A protein and the small-molecule ligand that binds it are described below.
Small molecule (SMILES): O=S(=O)(O)CCCNC(CO)(CO)CO

Sequence of chain 1.A:
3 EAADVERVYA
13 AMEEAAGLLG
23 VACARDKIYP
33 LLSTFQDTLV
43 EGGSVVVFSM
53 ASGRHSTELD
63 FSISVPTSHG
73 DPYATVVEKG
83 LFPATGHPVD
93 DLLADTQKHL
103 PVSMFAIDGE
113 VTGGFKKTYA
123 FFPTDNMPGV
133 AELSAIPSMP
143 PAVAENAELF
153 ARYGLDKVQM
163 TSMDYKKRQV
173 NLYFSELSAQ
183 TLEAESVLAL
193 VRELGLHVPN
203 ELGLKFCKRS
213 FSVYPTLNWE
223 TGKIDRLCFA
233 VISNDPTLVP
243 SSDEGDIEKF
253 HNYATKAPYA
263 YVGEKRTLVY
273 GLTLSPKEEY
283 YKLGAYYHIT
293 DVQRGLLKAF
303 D

Binding-site contacts:
Ligand atom C2 contacts residue LYS169 of chain 1.A at 3.6 Å.
Ligand atom O3 contacts residue ARG56 of chain 1.A at 4.0 Å.
Ligand atom O3 contacts residue ARG228 of chain 1.A at 4.3 Å.
Ligand atom C3 contacts residue HIS57 of chain 1.A at 3.8 Å.
Ligand atom S1 contacts residue TYR282 of chain 1.A at 4.0 Å.
Ligand atom O5 contacts residue LYS284 of chain 1.A at 3.7 Å.
Ligand atom O5 contacts residue TYR282 of chain 1.A at 3.9 Å.
Ligand atom O3 contacts residue TYR282 of chain 1.A at 2.9 Å.
Ligand atom O3 contacts residue HIS57 of chain 1.A at 2.7 Å (h-bond).
Ligand atom C1 contacts residue TYR282 of chain 1.A at 4.1 Å (hydrophobic).
Ligand atom N1 contacts residue TYR282 of chain 1.A at 4.1 Å.
Ligand atom O5 contacts residue HIS57 of chain 1.A at 4.2 Å.
Ligand atom S1 contacts residue ARG228 of chain 1.A at 3.9 Å.
Ligand atom O6 contacts residue ASP62 of chain 1.A at 4.0 Å.
Ligand atom O1 contacts residue HIS57 of chain 1.A at 3.6 Å.
Ligand atom O7 contacts residue HIS57 of chain 1.A at 4.2 Å.
Ligand atom O1 contacts residue LYS169 of chain 1.A at 4.5 Å.
Ligand atom C2 contacts residue HIS57 of chain 1.A at 4.5 Å.
Ligand atom C1 contacts residue HIS57 of chain 1.A at 4.5 Å.
Ligand atom O7 contacts residue ASP62 of chain 1.A at 4.3 Å.
Ligand atom C5 contacts residue LYS284 of chain 1.A at 4.0 Å.
Ligand atom O1 contacts residue ARG56 of chain 1.A at 3.0 Å (salt-bridge).
Ligand atom C3 contacts residue TYR282 of chain 1.A at 3.5 Å (hydrophobic).
Ligand atom C1 contacts residue ARG228 of chain 1.A at 3.4 Å.
Ligand atom C6 contacts residue ASP62 of chain 1.A at 3.3 Å.
Ligand atom S1 contacts residue HIS57 of chain 1.A at 3.8 Å.
Ligand atom O5 contacts residue ALA53 of chain 1.A at 3.5 Å.
Ligand atom C7 contacts residue ASP62 of chain 1.A at 3.5 Å.
Ligand atom C5 contacts residue ASP62 of chain 1.A at 3.8 Å.
Ligand atom C2 contacts residue TYR282 of chain 1.A at 3.1 Å (hydrophobic).
Ligand atom S1 contacts residue ARG56 of chain 1.A at 4.1 Å.
Ligand atom O5 contacts residue ASP62 of chain 1.A at 4.0 Å.
Ligand atom C4 contacts residue ASP62 of chain 1.A at 3.6 Å.
Ligand atom C3 contacts residue LYS169 of chain 1.A at 3.5 Å.
Ligand atom N1 contacts residue LYS169 of chain 1.A at 4.1 Å.
Ligand atom O6 contacts residue LYS119 of chain 1.A at 3.5 Å (salt-bridge).
Ligand atom C2 contacts residue ARG228 of chain 1.A at 3.5 Å.
Ligand atom C5 contacts residue TYR282 of chain 1.A at 4.0 Å (hydrophobic).
Ligand atom C1 contacts residue LYS169 of chain 1.A at 3.0 Å.
Ligand atom O2 contacts residue ARG228 of chain 1.A at 3.1 Å.